Sequence of chain 1.A:
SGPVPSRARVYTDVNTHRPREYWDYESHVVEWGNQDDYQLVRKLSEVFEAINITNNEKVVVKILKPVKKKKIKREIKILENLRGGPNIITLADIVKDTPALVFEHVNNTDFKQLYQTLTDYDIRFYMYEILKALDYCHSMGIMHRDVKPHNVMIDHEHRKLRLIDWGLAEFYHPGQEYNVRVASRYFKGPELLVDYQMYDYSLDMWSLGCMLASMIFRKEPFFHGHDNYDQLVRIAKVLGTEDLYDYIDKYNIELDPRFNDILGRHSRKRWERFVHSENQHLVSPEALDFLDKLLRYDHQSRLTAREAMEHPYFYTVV

Binding-site contacts:
Ligand atom CAM contacts residue TRP181 of chain 1.A at 3.9 Å (hydrophobic).
Ligand atom OAC contacts residue HIS120 of chain 1.A at 3.4 Å.
Ligand atom OAB contacts residue PHE118 of chain 1.A at 3.7 Å.
Ligand atom CAG contacts residue ILE179 of chain 1.A at 3.6 Å (hydrophobic).
Ligand atom OAB contacts residue ASP180 of chain 1.A at 3.4 Å.
Ligand atom CAE contacts residue ILE100 of chain 1.A at 3.7 Å (hydrophobic).
Ligand atom CAT contacts residue VAL71 of chain 1.A at 4.0 Å (hydrophobic).
Ligand atom CAI contacts residue MET168 of chain 1.A at 3.8 Å (hydrophobic).
Ligand atom CAM contacts residue GLU86 of chain 1.A at 3.7 Å.
Ligand atom OAC contacts residue GLU119 of chain 1.A at 3.6 Å.
Ligand atom CAN contacts residue MET168 of chain 1.A at 4.0 Å (hydrophobic).
Ligand atom OAD contacts residue MET168 of chain 1.A at 3.5 Å.
Ligand atom CAT contacts residue MET168 of chain 1.A at 3.7 Å (hydrophobic).
Ligand atom CAF contacts residue LYS73 of chain 1.A at 3.1 Å.
Ligand atom OAC contacts residue VAL71 of chain 1.A at 3.5 Å.
Ligand atom OAB contacts residue LYS73 of chain 1.A at 3.6 Å (salt-bridge).
Ligand atom CAE contacts residue ASP180 of chain 1.A at 3.4 Å.
Ligand atom CAM contacts residue PHE118 of chain 1.A at 3.5 Å (hydrophobic).
Ligand atom CAI contacts residue VAL121 of chain 1.A at 3.4 Å (hydrophobic).
Ligand atom CAJ contacts residue ILE179 of chain 1.A at 3.7 Å (hydrophobic).
Ligand atom OAB contacts residue TRP181 of chain 1.A at 3.1 Å (h-bond).
Ligand atom CAS contacts residue MET168 of chain 1.A at 3.9 Å (hydrophobic).
Ligand atom CAK contacts residue VAL71 of chain 1.A at 3.7 Å (hydrophobic).
Ligand atom CAO contacts residue MET168 of chain 1.A at 3.6 Å (hydrophobic).
Ligand atom CAE contacts residue PHE118 of chain 1.A at 3.3 Å (hydrophobic).
Ligand atom CAF contacts residue ASP180 of chain 1.A at 3.4 Å.
Ligand atom CAN contacts residue VAL71 of chain 1.A at 3.5 Å (hydrophobic).
Ligand atom CAM contacts residue ASP180 of chain 1.A at 3.3 Å.
Ligand atom OAC contacts residue VAL121 of chain 1.A at 2.4 Å (h-bond).
Ligand atom CAI contacts residue VAL71 of chain 1.A at 3.8 Å (hydrophobic).
Ligand atom CAG contacts residue PHE118 of chain 1.A at 3.9 Å (hydrophobic).
Ligand atom CAM contacts residue LYS73 of chain 1.A at 3.7 Å.
Ligand atom OAB contacts residue GLU86 of chain 1.A at 2.7 Å (salt-bridge).
Ligand atom CAN contacts residue VAL121 of chain 1.A at 3.6 Å (hydrophobic).
Ligand atom CAH contacts residue LYS73 of chain 1.A at 3.7 Å.
Ligand atom CAO contacts residue LEU50 of chain 1.A at 3.9 Å (hydrophobic).
Ligand atom CAQ contacts residue ILE179 of chain 1.A at 3.9 Å (hydrophobic).
Ligand atom CAS contacts residue VAL71 of chain 1.A at 3.7 Å (hydrophobic).
Ligand atom CAG contacts residue ASP180 of chain 1.A at 3.8 Å.
Ligand atom OAD contacts residue LEU50 of chain 1.A at 3.6 Å.

A small-molecule ligand and the protein it binds are described below.
Small molecule (SMILES): O=c1cc(-c2ccc(O)cc2)oc2cc(O)cc(O)c12